Binding-site contacts:
Ligand atom N7 contacts residue LEU45 of chain 1.A at 3.5 Å.
Ligand atom C28 contacts residue ASN169 of chain 1.A at 3.8 Å.
Ligand atom C5 contacts residue ALA66 of chain 1.A at 3.7 Å (hydrophobic).
Ligand atom C28 contacts residue GLU168 of chain 1.A at 3.6 Å.
Ligand atom F29 contacts residue LYS68 of chain 1.A at 3.3 Å.
Ligand atom C8 contacts residue LEU120 of chain 1.A at 3.9 Å (hydrophobic).
Ligand atom N1 contacts residue LEU120 of chain 1.A at 3.2 Å (h-bond).
Ligand atom C20 contacts residue ILE185 of chain 1.A at 3.4 Å (hydrophobic).
Ligand atom C12 contacts residue GLU121 of chain 1.A at 3.8 Å.
Ligand atom C25 contacts residue PHE50 of chain 1.A at 3.5 Å (hydrophobic).
Ligand atom C27 contacts residue VAL53 of chain 1.A at 3.6 Å (hydrophobic).
Ligand atom N contacts residue GLU121 of chain 1.A at 3.8 Å.
Ligand atom N24 contacts residue ASP186 of chain 1.A at 3.7 Å.
Ligand atom C8 contacts residue LEU45 of chain 1.A at 3.5 Å (hydrophobic).
Ligand atom C6 contacts residue LEU120 of chain 1.A at 3.9 Å (hydrophobic).
Ligand atom C34 contacts residue LEU45 of chain 1.A at 3.2 Å (hydrophobic).
Ligand atom N1 contacts residue MET119 of chain 1.A at 3.8 Å.
Ligand atom N1 contacts residue ALA66 of chain 1.A at 3.9 Å.
Ligand atom N contacts residue LEU120 of chain 1.A at 3.8 Å.
Ligand atom N24 contacts residue LYS68 of chain 1.A at 3.6 Å.
Ligand atom N contacts residue MET119 of chain 1.A at 3.6 Å.
Ligand atom C contacts residue MET171 of chain 1.A at 3.6 Å (hydrophobic).
Ligand atom F15 contacts residue PHE117 of chain 1.A at 3.2 Å.
Ligand atom C8 contacts residue MET171 of chain 1.A at 3.4 Å (hydrophobic).
Ligand atom C27 contacts residue LEU45 of chain 1.A at 3.9 Å (hydrophobic).
Ligand atom C21 contacts residue ILE185 of chain 1.A at 3.5 Å (hydrophobic).
Ligand atom C14 contacts residue ASP126 of chain 1.A at 3.9 Å.
Ligand atom C19 contacts residue ILE185 of chain 1.A at 3.7 Å (hydrophobic).
Ligand atom C6 contacts residue ALA66 of chain 1.A at 3.6 Å (hydrophobic).
Ligand atom C35 contacts residue LEU45 of chain 1.A at 3.3 Å (hydrophobic).
Ligand atom C28 contacts residue ILE185 of chain 1.A at 3.6 Å (hydrophobic).
Ligand atom N1 contacts residue GLU118 of chain 1.A at 3.6 Å (salt-bridge).
Ligand atom F29 contacts residue PHE117 of chain 1.A at 3.9 Å.
Ligand atom N contacts residue MET171 of chain 1.A at 3.8 Å.
Ligand atom N7 contacts residue MET119 of chain 1.A at 3.4 Å.
Ligand atom C6 contacts residue GLU118 of chain 1.A at 2.9 Å.
Ligand atom N7 contacts residue LEU120 of chain 1.A at 3.2 Å (h-bond).
Ligand atom F29 contacts residue ILE185 of chain 1.A at 3.8 Å.
Ligand atom C17 contacts residue ILE185 of chain 1.A at 3.9 Å (hydrophobic).
Ligand atom N7 contacts residue MET171 of chain 1.A at 3.6 Å.

Sequence of chain 1.A:
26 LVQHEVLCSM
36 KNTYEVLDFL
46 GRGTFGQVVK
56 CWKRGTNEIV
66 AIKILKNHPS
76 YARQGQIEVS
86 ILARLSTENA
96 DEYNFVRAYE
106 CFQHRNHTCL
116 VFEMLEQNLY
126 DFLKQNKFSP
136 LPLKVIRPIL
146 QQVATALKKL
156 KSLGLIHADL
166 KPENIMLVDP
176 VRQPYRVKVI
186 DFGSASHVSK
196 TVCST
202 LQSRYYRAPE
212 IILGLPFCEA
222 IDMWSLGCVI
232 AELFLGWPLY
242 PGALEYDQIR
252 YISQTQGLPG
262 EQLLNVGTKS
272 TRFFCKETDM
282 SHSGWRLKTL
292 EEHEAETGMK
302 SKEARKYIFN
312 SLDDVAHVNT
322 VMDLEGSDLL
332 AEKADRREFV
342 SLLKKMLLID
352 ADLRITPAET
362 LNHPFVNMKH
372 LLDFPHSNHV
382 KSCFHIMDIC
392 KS

This protein binds this small molecule.
Small molecule (SMILES): CCN1CCN(Cc2ccc(Nc3ncc(F)c(-c4cc(F)c5nc(C)n(C(C)C)c5c4)n3)nc2)CC1